Binding-site contacts:
Ligand atom C3 contacts residue ASN159 of chain 1.F at 3.8 Å.
Ligand atom C5 contacts residue ASN159 of chain 1.F at 3.7 Å.
Ligand atom C7 contacts residue ASN159 of chain 1.F at 3.2 Å.
Ligand atom O7 contacts residue TYR197 of chain 1.F at 4.3 Å.
Ligand atom O7 contacts residue ASN159 of chain 1.F at 3.2 Å (h-bond).
Ligand atom C1 contacts residue ASN159 of chain 1.F at 1.4 Å.
Ligand atom C2 contacts residue ASN159 of chain 1.F at 2.5 Å.
Ligand atom C4 contacts residue ASN159 of chain 1.F at 4.2 Å.
Ligand atom O5 contacts residue ASN159 of chain 1.F at 2.4 Å (h-bond).
Ligand atom N2 contacts residue ASN159 of chain 1.F at 2.9 Å (h-bond).
Ligand atom C8 contacts residue ASN159 of chain 1.F at 4.2 Å.

Sequence of chain 1.F:
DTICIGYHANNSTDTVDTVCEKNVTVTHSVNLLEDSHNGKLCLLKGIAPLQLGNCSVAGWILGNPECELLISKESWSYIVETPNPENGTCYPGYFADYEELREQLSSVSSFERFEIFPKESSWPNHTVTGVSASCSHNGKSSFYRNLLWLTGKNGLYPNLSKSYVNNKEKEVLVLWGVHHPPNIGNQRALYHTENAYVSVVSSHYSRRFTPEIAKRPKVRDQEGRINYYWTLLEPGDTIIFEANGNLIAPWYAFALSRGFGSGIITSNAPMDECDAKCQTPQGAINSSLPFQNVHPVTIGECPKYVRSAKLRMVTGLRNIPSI

A protein and the small-molecule ligand that binds it are described below.
Small molecule (SMILES): CC(=O)N[C@@H]1[C@@H](O)[C@H](O)[C@@H](CO)O[C@H]1O